The small molecule below binds the protein below.
Small molecule (SMILES): CC(=O)N[C@H]1[C@H](O[C@H]2[C@H](O)[C@@H](NC(C)=O)CO[C@@H]2CO)O[C@H](CO)[C@@H](O)[C@@H]1O

Sequence of chain 1.C:
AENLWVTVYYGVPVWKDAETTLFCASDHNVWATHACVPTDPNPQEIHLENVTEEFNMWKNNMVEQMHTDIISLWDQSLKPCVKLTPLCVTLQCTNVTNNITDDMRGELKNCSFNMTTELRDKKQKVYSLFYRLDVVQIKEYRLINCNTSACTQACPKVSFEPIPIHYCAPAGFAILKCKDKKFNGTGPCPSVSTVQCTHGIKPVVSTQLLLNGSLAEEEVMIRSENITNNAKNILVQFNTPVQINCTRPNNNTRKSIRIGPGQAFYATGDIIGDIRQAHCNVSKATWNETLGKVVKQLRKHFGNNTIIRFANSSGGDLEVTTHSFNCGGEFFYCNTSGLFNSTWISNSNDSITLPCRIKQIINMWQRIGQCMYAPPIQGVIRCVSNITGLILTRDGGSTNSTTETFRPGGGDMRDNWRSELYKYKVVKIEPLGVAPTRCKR

Binding-site contacts:
Ligand atom O7 contacts residue ASN106 of chain 1.C at 4.0 Å.
Ligand atom O7 contacts residue ASN118 of chain 1.C at 3.0 Å (h-bond).
Ligand atom C8 contacts residue VAL104 of chain 1.C at 4.2 Å (hydrophobic).
Ligand atom N2 contacts residue TYR135 of chain 1.C at 4.3 Å.
Ligand atom C7 contacts residue LEU137 of chain 1.C at 4.4 Å (hydrophobic).
Ligand atom N2 contacts residue LEU137 of chain 1.C at 4.5 Å.
Ligand atom C5 contacts residue TYR135 of chain 1.C at 4.1 Å (hydrophobic).
Ligand atom C3 contacts residue TYR135 of chain 1.C at 4.0 Å (hydrophobic).
Ligand atom O7 contacts residue VAL104 of chain 1.C at 4.5 Å.
Ligand atom C8 contacts residue ASP290 of chain 1.C at 3.0 Å.
Ligand atom C2 contacts residue ASN118 of chain 1.C at 2.5 Å.
Ligand atom O4 contacts residue TYR135 of chain 1.C at 4.4 Å.
Ligand atom C7 contacts residue ASN106 of chain 1.C at 4.5 Å.
Ligand atom C3 contacts residue ASP290 of chain 1.C at 3.9 Å.
Ligand atom O7 contacts residue TYR135 of chain 1.C at 3.8 Å.
Ligand atom C8 contacts residue ASN118 of chain 1.C at 4.3 Å.
Ligand atom O5 contacts residue TYR135 of chain 1.C at 4.1 Å.
Ligand atom C3 contacts residue ASN118 of chain 1.C at 3.8 Å.
Ligand atom C4 contacts residue TYR135 of chain 1.C at 4.5 Å (hydrophobic).
Ligand atom C7 contacts residue ASN118 of chain 1.C at 3.1 Å.
Ligand atom C7 contacts residue ASP290 of chain 1.C at 3.4 Å.
Ligand atom C1 contacts residue TYR135 of chain 1.C at 3.6 Å (hydrophobic).
Ligand atom N2 contacts residue ASN118 of chain 1.C at 2.9 Å (h-bond).
Ligand atom C2 contacts residue TYR135 of chain 1.C at 4.2 Å (hydrophobic).
Ligand atom C8 contacts residue LEU137 of chain 1.C at 4.1 Å (hydrophobic).
Ligand atom C5 contacts residue ASN118 of chain 1.C at 3.7 Å.
Ligand atom O5 contacts residue ASN118 of chain 1.C at 2.4 Å (h-bond).
Ligand atom O3 contacts residue ASP290 of chain 1.C at 3.6 Å (salt-bridge).
Ligand atom C4 contacts residue ASN118 of chain 1.C at 4.2 Å.
Ligand atom N2 contacts residue ASP290 of chain 1.C at 2.9 Å (salt-bridge).
Ligand atom C1 contacts residue ASN118 of chain 1.C at 1.4 Å.
Ligand atom C2 contacts residue ASP290 of chain 1.C at 4.0 Å.